A protein and the small-molecule ligand that binds it are described below.
Small molecule (SMILES): C[n+]1ccc(C[C@@H](SCCNC(=O)CCNC(=O)[C@H](O)C(C)(C)COP(=O)(O)OP(=O)(O)OC[C@H]2O[C@@H](n3cnc4c(N)ncnc43)[C@H](O)[C@@H]2OP(=O)(O)O)c2cccc3ccccc23)cc1

Binding-site contacts:
Ligand atom C60 contacts residue PRO98 of chain 1.A at 3.5 Å (hydrophobic).
Ligand atom O25 contacts residue SER409 of chain 1.A at 2.5 Å (h-bond).
Ligand atom C62 contacts residue HIS324 of chain 1.A at 3.3 Å.
Ligand atom C34 contacts residue THR490 of chain 1.A at 3.5 Å.
Ligand atom O26 contacts residue SER409 of chain 1.A at 3.5 Å (h-bond).
Ligand atom O07 contacts residue LYS404 of chain 1.A at 2.9 Å (salt-bridge).
Ligand atom P24 contacts residue SER409 of chain 1.A at 3.5 Å.
Ligand atom C62 contacts residue PHE327 of chain 1.A at 3.6 Å (hydrophobic).
Ligand atom C49 contacts residue HIS324 of chain 1.A at 3.5 Å.
Ligand atom N21 contacts residue CYS408 of chain 1.A at 3.5 Å.
Ligand atom O29 contacts residue GLN144 of chain 1.A at 3.0 Å (h-bond).
Ligand atom O04 contacts residue LYS404 of chain 1.A at 3.5 Å.
Ligand atom C20 contacts residue CYS408 of chain 1.A at 3.5 Å (hydrophobic).
Ligand atom O07 contacts residue LYS400 of chain 1.A at 2.8 Å (salt-bridge).
Ligand atom O31 contacts residue ASP411 of chain 1.A at 3.6 Å.
Ligand atom C63 contacts residue PRO98 of chain 1.A at 3.5 Å (hydrophobic).
Ligand atom S47 contacts residue GLY329 of chain 1.A at 3.5 Å (h-bond).
Ligand atom N44 contacts residue GLN538 of chain 1.A at 3.5 Å (h-bond).
Ligand atom C09 contacts residue LYS404 of chain 1.A at 3.6 Å.
Ligand atom O08 contacts residue LYS404 of chain 1.A at 3.5 Å (salt-bridge).
Ligand atom O10 contacts residue PRO410 of chain 1.A at 3.2 Å.
Ligand atom C46 contacts residue SER435 of chain 1.A at 3.5 Å.
Ligand atom C60 contacts residue GLY329 of chain 1.A at 3.5 Å.
Ligand atom N21 contacts residue LYS407 of chain 1.A at 3.1 Å (salt-bridge).
Ligand atom O27 contacts residue GLN144 of chain 1.A at 3.3 Å.
Ligand atom O25 contacts residue GLN144 of chain 1.A at 3.0 Å (h-bond).
Ligand atom N14 contacts residue SER409 of chain 1.A at 3.5 Å.
Ligand atom O10 contacts residue LYS404 of chain 1.A at 3.4 Å.
Ligand atom C54 contacts residue SER535 of chain 1.A at 3.5 Å.
Ligand atom C63 contacts residue GLY329 of chain 1.A at 3.6 Å.
Ligand atom O38 contacts residue SER437 of chain 1.A at 3.0 Å (h-bond).
Ligand atom O26 contacts residue ASP411 of chain 1.A at 3.0 Å (salt-bridge).
Ligand atom C19 contacts residue CYS408 of chain 1.A at 3.6 Å (hydrophobic).
Ligand atom O30 contacts residue GLN538 of chain 1.A at 3.4 Å (h-bond).
Ligand atom C41 contacts residue GLN538 of chain 1.A at 3.5 Å.
Ligand atom C61 contacts residue GLY329 of chain 1.A at 3.4 Å.
Ligand atom N16 contacts residue LYS404 of chain 1.A at 3.4 Å.
Ligand atom O29 contacts residue GLY143 of chain 1.A at 3.5 Å.
Ligand atom C59 contacts residue CYS547 of chain 1.A at 3.5 Å (hydrophobic).
Ligand atom C45 contacts residue GLY329 of chain 1.A at 3.3 Å.

Sequence of chain 1.A:
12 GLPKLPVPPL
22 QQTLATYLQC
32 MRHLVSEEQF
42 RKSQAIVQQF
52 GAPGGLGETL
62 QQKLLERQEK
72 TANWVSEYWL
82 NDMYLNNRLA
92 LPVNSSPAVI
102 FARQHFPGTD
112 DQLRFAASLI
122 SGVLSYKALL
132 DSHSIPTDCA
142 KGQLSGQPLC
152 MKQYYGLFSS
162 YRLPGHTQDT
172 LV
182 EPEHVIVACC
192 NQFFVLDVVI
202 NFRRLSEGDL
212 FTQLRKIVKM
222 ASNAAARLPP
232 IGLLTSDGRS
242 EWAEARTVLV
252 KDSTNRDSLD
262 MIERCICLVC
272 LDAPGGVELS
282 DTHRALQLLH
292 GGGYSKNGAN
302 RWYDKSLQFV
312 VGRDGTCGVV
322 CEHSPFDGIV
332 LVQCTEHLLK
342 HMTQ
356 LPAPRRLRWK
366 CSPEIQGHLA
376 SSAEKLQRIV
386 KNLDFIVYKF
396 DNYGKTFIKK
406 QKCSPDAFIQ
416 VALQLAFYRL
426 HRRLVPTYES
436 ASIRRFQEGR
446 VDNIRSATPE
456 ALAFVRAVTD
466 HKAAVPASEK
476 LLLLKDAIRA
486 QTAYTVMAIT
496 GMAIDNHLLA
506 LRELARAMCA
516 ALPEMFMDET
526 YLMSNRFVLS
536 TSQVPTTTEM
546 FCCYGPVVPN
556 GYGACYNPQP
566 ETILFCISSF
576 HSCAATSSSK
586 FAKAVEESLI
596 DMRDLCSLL